Binding-site contacts:
Ligand atom C6 contacts residue LEU42 of chain 1.B at 3.7 Å (hydrophobic).
Ligand atom C4 contacts residue GLU181 of chain 1.B at 3.1 Å.
Ligand atom C1 contacts residue SER46 of chain 1.B at 4.2 Å.
Ligand atom C6 contacts residue SER46 of chain 1.B at 3.2 Å.
Ligand atom O2 contacts residue LEU42 of chain 1.B at 3.5 Å.
Ligand atom O3 contacts residue LEU42 of chain 1.B at 4.3 Å.
Ligand atom O2 contacts residue MG1 of chain 1.M at 2.6 Å.
Ligand atom C4 contacts residue HIS136 of chain 1.B at 3.9 Å.
Ligand atom C5 contacts residue ASP84 of chain 1.B at 4.3 Å.
Ligand atom O4 contacts residue VAL214 of chain 1.B at 4.2 Å.
Ligand atom C6 contacts residue ASP84 of chain 1.B at 3.9 Å.
Ligand atom O3 contacts residue GLY44 of chain 1.B at 3.3 Å.
Ligand atom O2 contacts residue LYS112 of chain 1.B at 2.7 Å (salt-bridge).
Ligand atom O4 contacts residue LEU42 of chain 1.B at 3.7 Å.
Ligand atom C3 contacts residue THR23 of chain 1.B at 4.2 Å.
Ligand atom O1 contacts residue HIS136 of chain 1.B at 3.4 Å.
Ligand atom C3 contacts residue LEU42 of chain 1.B at 3.8 Å (hydrophobic).
Ligand atom C1 contacts residue VAL214 of chain 1.B at 3.5 Å (hydrophobic).
Ligand atom C3 contacts residue ILE212 of chain 1.B at 3.9 Å (hydrophobic).
Ligand atom C6 contacts residue MG1 of chain 1.M at 3.0 Å.
Ligand atom C5 contacts residue LYS112 of chain 1.B at 3.9 Å.
Ligand atom O3 contacts residue SER46 of chain 1.B at 2.9 Å (h-bond).
Ligand atom O2 contacts residue HIS136 of chain 1.B at 3.8 Å.
Ligand atom O1 contacts residue GLU181 of chain 1.B at 2.6 Å (salt-bridge).
Ligand atom O4 contacts residue THR23 of chain 1.B at 3.3 Å.
Ligand atom O4 contacts residue SER46 of chain 1.B at 2.5 Å (h-bond).
Ligand atom O1 contacts residue PRO141 of chain 1.B at 3.7 Å.
Ligand atom O4 contacts residue GLY44 of chain 1.B at 3.9 Å.
Ligand atom C5 contacts residue LEU42 of chain 1.B at 3.6 Å (hydrophobic).
Ligand atom C4 contacts residue ILE202 of chain 1.B at 4.2 Å (hydrophobic).
Ligand atom O4 contacts residue TYR25 of chain 1.B at 4.3 Å.
Ligand atom O4 contacts residue MG1 of chain 1.M at 4.2 Å.
Ligand atom O2 contacts residue ASP84 of chain 1.B at 3.7 Å.
Ligand atom C5 contacts residue MG1 of chain 1.M at 3.1 Å.
Ligand atom O1 contacts residue MG1 of chain 1.M at 4.2 Å.
Ligand atom C6 contacts residue GLY44 of chain 1.B at 3.9 Å.
Ligand atom O3 contacts residue ASP45 of chain 1.B at 3.2 Å (salt-bridge).
Ligand atom O3 contacts residue MG1 of chain 1.M at 2.3 Å.
Ligand atom C3 contacts residue ILE202 of chain 1.B at 4.1 Å (hydrophobic).
Ligand atom O3 contacts residue ASP84 of chain 1.B at 3.1 Å (salt-bridge).

This small molecule binds to this protein.
Small molecule (SMILES): CC(C)(CO)C(=O)C(=O)O

Sequence of chain 1.B:
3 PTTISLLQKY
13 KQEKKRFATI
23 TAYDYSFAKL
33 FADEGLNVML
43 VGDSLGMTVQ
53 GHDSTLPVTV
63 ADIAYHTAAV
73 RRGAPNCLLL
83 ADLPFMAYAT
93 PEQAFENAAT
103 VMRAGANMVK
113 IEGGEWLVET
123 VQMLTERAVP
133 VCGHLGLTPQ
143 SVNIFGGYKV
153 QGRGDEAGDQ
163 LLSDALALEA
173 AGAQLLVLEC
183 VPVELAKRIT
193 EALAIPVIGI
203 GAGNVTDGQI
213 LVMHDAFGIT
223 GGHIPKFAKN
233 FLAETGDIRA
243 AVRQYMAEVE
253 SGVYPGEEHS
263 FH